Sequence of chain 1.A:
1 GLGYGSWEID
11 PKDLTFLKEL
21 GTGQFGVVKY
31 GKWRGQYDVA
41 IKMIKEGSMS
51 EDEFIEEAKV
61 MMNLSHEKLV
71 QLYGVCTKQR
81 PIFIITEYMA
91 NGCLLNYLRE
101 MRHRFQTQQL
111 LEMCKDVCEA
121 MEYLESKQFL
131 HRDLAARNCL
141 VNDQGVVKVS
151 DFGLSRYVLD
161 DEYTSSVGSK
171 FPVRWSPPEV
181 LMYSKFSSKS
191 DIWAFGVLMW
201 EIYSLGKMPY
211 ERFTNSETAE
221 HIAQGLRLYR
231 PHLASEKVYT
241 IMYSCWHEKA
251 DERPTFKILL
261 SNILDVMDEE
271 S

A small-molecule ligand and the protein it binds are described below.
Small molecule (SMILES): CNC(=O)[C@H]1Cc2c([nH]c3ccccc23)CN1C(=O)c1occc1CNc1ccc2nccnc2c1

Binding-site contacts:
Ligand atom C12 contacts residue LYS42 of chain 1.A at 3.7 Å.
Ligand atom C30 contacts residue MET89 of chain 1.A at 3.1 Å (hydrophobic).
Ligand atom C12 contacts residue ILE84 of chain 1.A at 3.6 Å (hydrophobic).
Ligand atom C7 contacts residue VAL28 of chain 1.A at 3.6 Å (hydrophobic).
Ligand atom N15 contacts residue LYS42 of chain 1.A at 3.5 Å (salt-bridge).
Ligand atom C33 contacts residue GLU87 of chain 1.A at 3.2 Å.
Ligand atom C7 contacts residue GLY26 of chain 1.A at 3.4 Å.
Ligand atom N35 contacts residue LEU140 of chain 1.A at 3.5 Å.
Ligand atom C8 contacts residue VAL28 of chain 1.A at 3.5 Å (hydrophobic).
Ligand atom C10 contacts residue PHE25 of chain 1.A at 3.6 Å (hydrophobic).
Ligand atom O4 contacts residue GLY26 of chain 1.A at 3.5 Å (h-bond).
Ligand atom N32 contacts residue MET89 of chain 1.A at 3.0 Å (h-bond).
Ligand atom C34 contacts residue ALA40 of chain 1.A at 3.5 Å (hydrophobic).
Ligand atom C5 contacts residue GLY23 of chain 1.A at 3.8 Å.
Ligand atom O4 contacts residue GLN24 of chain 1.A at 3.3 Å (h-bond).
Ligand atom C13 contacts residue ASP151 of chain 1.A at 3.7 Å.
Ligand atom C1 contacts residue PHE25 of chain 1.A at 3.8 Å (hydrophobic).
Ligand atom C10 contacts residue MET43 of chain 1.A at 3.7 Å (hydrophobic).
Ligand atom C26 contacts residue LEU20 of chain 1.A at 3.5 Å (hydrophobic).
Ligand atom O4 contacts residue PHE25 of chain 1.A at 2.9 Å (h-bond).
Ligand atom C11 contacts residue ILE44 of chain 1.A at 3.8 Å (hydrophobic).
Ligand atom C33 contacts residue ALA40 of chain 1.A at 3.4 Å (hydrophobic).
Ligand atom C33 contacts residue MET89 of chain 1.A at 3.7 Å (hydrophobic).
Ligand atom C11 contacts residue LYS42 of chain 1.A at 3.7 Å.
Ligand atom O4 contacts residue GLY23 of chain 1.A at 3.1 Å.
Ligand atom C34 contacts residue THR86 of chain 1.A at 3.7 Å.
Ligand atom C9 contacts residue PHE25 of chain 1.A at 3.6 Å (hydrophobic).
Ligand atom N27 contacts residue LEU20 of chain 1.A at 3.6 Å.
Ligand atom C14 contacts residue LYS42 of chain 1.A at 3.6 Å.
Ligand atom C28 contacts residue LEU20 of chain 1.A at 3.7 Å (hydrophobic).
Ligand atom C34 contacts residue LEU140 of chain 1.A at 3.4 Å (hydrophobic).
Ligand atom N35 contacts residue LYS42 of chain 1.A at 3.8 Å.
Ligand atom C30 contacts residue LEU20 of chain 1.A at 3.8 Å (hydrophobic).
Ligand atom N35 contacts residue VAL28 of chain 1.A at 3.7 Å.
Ligand atom C33 contacts residue LEU140 of chain 1.A at 3.6 Å (hydrophobic).
Ligand atom C3 contacts residue GLY23 of chain 1.A at 3.6 Å.
Ligand atom N15 contacts residue ASP151 of chain 1.A at 2.9 Å (salt-bridge).
Ligand atom C11 contacts residue PHE25 of chain 1.A at 3.7 Å (hydrophobic).
Ligand atom O20 contacts residue GLY21 of chain 1.A at 3.3 Å.
Ligand atom O20 contacts residue THR22 of chain 1.A at 3.5 Å (h-bond).